Sequence of chain 1.A:
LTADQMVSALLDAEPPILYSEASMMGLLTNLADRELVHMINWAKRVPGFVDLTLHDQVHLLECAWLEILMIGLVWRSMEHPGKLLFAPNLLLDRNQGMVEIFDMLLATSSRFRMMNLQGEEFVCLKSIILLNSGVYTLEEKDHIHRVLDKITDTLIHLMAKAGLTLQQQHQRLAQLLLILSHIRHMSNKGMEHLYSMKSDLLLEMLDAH

Binding-site contacts:
Ligand atom CAW contacts residue LEU221 of chain 1.A at 3.7 Å (hydrophobic).
Ligand atom CAH contacts residue ALA46 of chain 1.A at 3.7 Å (hydrophobic).
Ligand atom CAR contacts residue PHE100 of chain 1.A at 3.5 Å (hydrophobic).
Ligand atom CAJ contacts residue ALA46 of chain 1.A at 3.9 Å (hydrophobic).
Ligand atom CAB contacts residue LEU124 of chain 1.A at 3.5 Å (hydrophobic).
Ligand atom CAN contacts residue ALA46 of chain 1.A at 3.8 Å (hydrophobic).
Ligand atom CAP contacts residue ALA46 of chain 1.A at 3.8 Å (hydrophobic).
Ligand atom CAB contacts residue PHE100 of chain 1.A at 3.5 Å (hydrophobic).
Ligand atom CAW contacts residue THR43 of chain 1.A at 3.9 Å.
Ligand atom CAR contacts residue LEU42 of chain 1.A at 4.0 Å (hydrophobic).
Ligand atom OAC contacts residue HIS220 of chain 1.A at 3.5 Å.
Ligand atom CAH contacts residue LEU221 of chain 1.A at 3.7 Å (hydrophobic).
Ligand atom CAF contacts residue GLY217 of chain 1.A at 3.6 Å.
Ligand atom CAV contacts residue ILE120 of chain 1.A at 3.9 Å (hydrophobic).
Ligand atom OAS contacts residue ARG90 of chain 1.A at 3.1 Å (salt-bridge).
Ligand atom CAM contacts residue LEU42 of chain 1.A at 3.5 Å (hydrophobic).
Ligand atom OAC contacts residue GLY217 of chain 1.A at 3.1 Å (h-bond).
Ligand atom CAB contacts residue LEU87 of chain 1.A at 3.6 Å (hydrophobic).
Ligand atom CAV contacts residue GLY217 of chain 1.A at 3.8 Å.
Ligand atom CAI contacts residue LEU83 of chain 1.A at 3.5 Å (hydrophobic).
Ligand atom CAX contacts residue LEU83 of chain 1.A at 4.0 Å (hydrophobic).
Ligand atom CAN contacts residue LEU80 of chain 1.A at 4.0 Å (hydrophobic).
Ligand atom CAJ contacts residue GLU49 of chain 1.A at 3.2 Å.
Ligand atom CAF contacts residue LEU221 of chain 1.A at 3.4 Å (hydrophobic).
Ligand atom OAS contacts residue LEU83 of chain 1.A at 3.5 Å (h-bond).
Ligand atom OAC contacts residue LEU221 of chain 1.A at 3.7 Å.
Ligand atom CAP contacts residue LEU42 of chain 1.A at 3.6 Å (hydrophobic).
Ligand atom CAX contacts residue ARG90 of chain 1.A at 4.1 Å.
Ligand atom CAV contacts residue LEU221 of chain 1.A at 3.7 Å (hydrophobic).
Ligand atom CAG contacts residue THR43 of chain 1.A at 3.4 Å.
Ligand atom OAD contacts residue THR43 of chain 1.A at 3.6 Å.
Ligand atom CAX contacts residue GLU49 of chain 1.A at 3.2 Å.
Ligand atom CAE contacts residue ILE120 of chain 1.A at 4.1 Å (hydrophobic).
Ligand atom OAS contacts residue GLU49 of chain 1.A at 2.5 Å (salt-bridge).
Ligand atom CAG contacts residue LEU221 of chain 1.A at 3.9 Å (hydrophobic).
Ligand atom CAG contacts residue MET39 of chain 1.A at 4.0 Å (hydrophobic).
Ligand atom CAJ contacts residue LEU45 of chain 1.A at 4.0 Å (hydrophobic).
Ligand atom OAC contacts residue ILE120 of chain 1.A at 3.7 Å.
Ligand atom OAD contacts residue LEU236 of chain 1.A at 3.1 Å.
Ligand atom OAD contacts residue LEU221 of chain 1.A at 3.6 Å.

This protein binds this small molecule.
Small molecule (SMILES): CC[C@@H](c1ccc(O)cc1)C(c1ccc(O)cc1)c1ccc(O)cc1